Sequence of chain 1.A:
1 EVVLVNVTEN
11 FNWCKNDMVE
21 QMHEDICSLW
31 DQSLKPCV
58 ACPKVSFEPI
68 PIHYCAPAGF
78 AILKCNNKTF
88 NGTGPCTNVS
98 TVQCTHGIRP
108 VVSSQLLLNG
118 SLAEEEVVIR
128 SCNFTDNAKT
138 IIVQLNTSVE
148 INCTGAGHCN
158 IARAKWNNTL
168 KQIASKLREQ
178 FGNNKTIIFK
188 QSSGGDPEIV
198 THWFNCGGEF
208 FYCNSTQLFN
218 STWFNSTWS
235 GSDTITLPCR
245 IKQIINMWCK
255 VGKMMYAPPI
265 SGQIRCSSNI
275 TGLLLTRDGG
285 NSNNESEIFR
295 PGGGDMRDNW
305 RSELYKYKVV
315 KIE

The protein below binds the small molecule below.
Small molecule (SMILES): CC(=O)N[C@@H]1[C@@H](O)[C@H](O)[C@@H](CO)O[C@H]1O

Binding-site contacts:
Ligand atom O7 contacts residue ILE185 of chain 1.A at 4.1 Å.
Ligand atom N2 contacts residue THR219 of chain 1.A at 3.4 Å (h-bond).
Ligand atom C6 contacts residue SER223 of chain 1.A at 4.3 Å.
Ligand atom C7 contacts residue THR219 of chain 1.A at 4.0 Å.
Ligand atom O7 contacts residue ASN222 of chain 1.A at 4.2 Å.
Ligand atom O6 contacts residue PRO14 of chain 2.B at 4.1 Å.
Ligand atom N2 contacts residue ASN222 of chain 1.A at 2.6 Å (h-bond).
Ligand atom C1 contacts residue SER223 of chain 1.A at 4.3 Å.
Ligand atom C8 contacts residue ILE185 of chain 1.A at 3.6 Å (hydrophobic).
Ligand atom O5 contacts residue SER223 of chain 1.A at 4.0 Å.
Ligand atom O6 contacts residue ALA16 of chain 2.B at 4.1 Å.
Ligand atom O5 contacts residue ASN222 of chain 1.A at 2.4 Å (h-bond).
Ligand atom C7 contacts residue ILE185 of chain 1.A at 4.2 Å (hydrophobic).
Ligand atom C6 contacts residue GLY15 of chain 2.B at 4.3 Å.
Ligand atom C2 contacts residue ASN222 of chain 1.A at 2.2 Å.
Ligand atom C5 contacts residue ASN222 of chain 1.A at 3.6 Å.
Ligand atom C1 contacts residue ASN222 of chain 1.A at 1.4 Å.
Ligand atom C3 contacts residue ASN222 of chain 1.A at 3.6 Å.
Ligand atom O6 contacts residue SER223 of chain 1.A at 3.1 Å (h-bond).
Ligand atom O6 contacts residue GLY15 of chain 2.B at 3.7 Å.
Ligand atom O7 contacts residue THR183 of chain 1.A at 4.0 Å.
Ligand atom C7 contacts residue THR183 of chain 1.A at 4.5 Å.
Ligand atom C2 contacts residue THR219 of chain 1.A at 4.5 Å.
Ligand atom C7 contacts residue ASN222 of chain 1.A at 3.8 Å.
Ligand atom C4 contacts residue ASN222 of chain 1.A at 4.1 Å.
Ligand atom C8 contacts residue THR219 of chain 1.A at 3.9 Å.

Sequence of chain 2.B:
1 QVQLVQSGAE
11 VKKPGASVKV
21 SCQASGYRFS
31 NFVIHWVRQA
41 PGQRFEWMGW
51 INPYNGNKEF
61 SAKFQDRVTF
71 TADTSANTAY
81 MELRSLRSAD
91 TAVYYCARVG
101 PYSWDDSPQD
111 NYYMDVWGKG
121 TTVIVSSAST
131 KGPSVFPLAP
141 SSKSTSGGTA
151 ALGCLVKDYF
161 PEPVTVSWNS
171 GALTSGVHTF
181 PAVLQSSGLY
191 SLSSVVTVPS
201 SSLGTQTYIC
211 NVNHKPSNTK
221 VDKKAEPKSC